Binding-site contacts:
Ligand atom C5 contacts residue ASN154 of chain 2.B at 3.7 Å.
Ligand atom C4 contacts residue HIS104 of chain 2.A at 4.4 Å.
Ligand atom C7 contacts residue ASN154 of chain 2.B at 3.3 Å.
Ligand atom C6 contacts residue HIS104 of chain 2.A at 3.2 Å.
Ligand atom C1 contacts residue ASN154 of chain 2.B at 1.4 Å.
Ligand atom O7 contacts residue ASN154 of chain 2.B at 3.3 Å (h-bond).
Ligand atom N2 contacts residue ASN154 of chain 2.B at 2.9 Å (h-bond).
Ligand atom C2 contacts residue ASN154 of chain 2.B at 2.4 Å.
Ligand atom C1 contacts residue HIS104 of chain 2.A at 3.2 Å.
Ligand atom C3 contacts residue ASN154 of chain 2.B at 3.8 Å.
Ligand atom O5 contacts residue ASN154 of chain 2.B at 2.4 Å (h-bond).
Ligand atom C8 contacts residue HIS104 of chain 2.A at 4.0 Å.
Ligand atom C8 contacts residue ASN154 of chain 2.B at 3.4 Å.
Ligand atom C4 contacts residue ASN154 of chain 2.B at 4.2 Å.
Ligand atom C5 contacts residue HIS104 of chain 2.A at 3.1 Å.
Ligand atom O5 contacts residue HIS104 of chain 2.A at 3.0 Å (h-bond).

Sequence of chain 2.A:
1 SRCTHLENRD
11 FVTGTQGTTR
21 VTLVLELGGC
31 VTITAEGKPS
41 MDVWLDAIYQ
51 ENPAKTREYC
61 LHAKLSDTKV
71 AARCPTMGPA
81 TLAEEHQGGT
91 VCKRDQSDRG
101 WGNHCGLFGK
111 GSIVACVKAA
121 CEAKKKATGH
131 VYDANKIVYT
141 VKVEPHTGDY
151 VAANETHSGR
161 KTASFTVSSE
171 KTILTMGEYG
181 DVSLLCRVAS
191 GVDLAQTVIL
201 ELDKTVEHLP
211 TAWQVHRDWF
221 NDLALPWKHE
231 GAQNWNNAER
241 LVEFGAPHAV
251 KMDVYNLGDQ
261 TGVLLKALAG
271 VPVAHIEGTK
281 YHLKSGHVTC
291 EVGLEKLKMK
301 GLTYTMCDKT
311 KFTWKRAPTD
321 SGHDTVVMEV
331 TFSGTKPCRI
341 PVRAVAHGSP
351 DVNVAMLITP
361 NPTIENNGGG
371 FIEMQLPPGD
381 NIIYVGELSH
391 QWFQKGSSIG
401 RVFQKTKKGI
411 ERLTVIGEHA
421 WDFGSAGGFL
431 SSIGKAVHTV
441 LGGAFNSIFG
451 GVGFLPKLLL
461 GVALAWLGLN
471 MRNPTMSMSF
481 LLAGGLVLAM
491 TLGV

This protein binds this small molecule.
Small molecule (SMILES): CC(=O)N[C@H]1[C@H](O[C@H]2[C@H](O)[C@@H](NC(C)=O)CO[C@@H]2CO[C@@H]2O[C@@H](C)[C@@H](O)[C@@H](O)[C@@H]2O)O[C@H](CO)[C@@H](O)[C@@H]1O

Sequence of chain 2.B:
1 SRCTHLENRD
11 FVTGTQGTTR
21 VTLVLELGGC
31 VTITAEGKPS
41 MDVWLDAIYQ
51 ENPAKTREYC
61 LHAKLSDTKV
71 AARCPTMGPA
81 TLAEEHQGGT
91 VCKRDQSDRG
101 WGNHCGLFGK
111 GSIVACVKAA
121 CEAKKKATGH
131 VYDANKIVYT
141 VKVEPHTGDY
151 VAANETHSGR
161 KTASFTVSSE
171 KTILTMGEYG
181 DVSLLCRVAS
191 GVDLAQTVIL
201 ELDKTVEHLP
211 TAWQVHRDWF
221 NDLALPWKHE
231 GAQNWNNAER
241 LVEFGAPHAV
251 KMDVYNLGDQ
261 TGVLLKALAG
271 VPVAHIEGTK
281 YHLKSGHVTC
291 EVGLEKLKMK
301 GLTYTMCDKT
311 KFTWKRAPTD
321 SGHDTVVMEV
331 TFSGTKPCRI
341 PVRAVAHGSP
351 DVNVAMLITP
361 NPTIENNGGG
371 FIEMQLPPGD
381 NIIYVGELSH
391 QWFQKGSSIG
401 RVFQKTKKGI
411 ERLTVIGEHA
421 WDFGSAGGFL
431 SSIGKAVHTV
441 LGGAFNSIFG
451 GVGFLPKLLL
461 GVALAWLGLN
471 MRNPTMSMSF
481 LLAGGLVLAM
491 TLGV